Binding-site contacts:
Ligand atom N9 contacts residue ARG195 of chain 2.B at 3.9 Å.
Ligand atom C6 contacts residue PHE220 of chain 2.B at 3.1 Å (hydrophobic).
Ligand atom C2 contacts residue ALA70 of chain 2.B at 4.4 Å (hydrophobic).
Ligand atom N2 contacts residue PHE73 of chain 2.B at 4.1 Å.
Ligand atom C8 contacts residue TYR72 of chain 2.B at 3.7 Å (hydrophobic).
Ligand atom N9 contacts residue TYR72 of chain 2.B at 3.5 Å.
Ligand atom C4 contacts residue ASP274 of chain 2.B at 3.8 Å.
Ligand atom N1 contacts residue PHE220 of chain 2.B at 3.3 Å.
Ligand atom C5 contacts residue PHE220 of chain 2.B at 3.4 Å (hydrophobic).
Ligand atom C4 contacts residue TYR72 of chain 2.B at 3.5 Å (hydrophobic).
Ligand atom C8 contacts residue THR191 of chain 2.B at 3.3 Å.
Ligand atom C5 contacts residue PHE73 of chain 2.B at 4.4 Å (hydrophobic).
Ligand atom N7 contacts residue TYR72 of chain 2.B at 3.8 Å.
Ligand atom C6 contacts residue PHE73 of chain 2.B at 3.5 Å (hydrophobic).
Ligand atom N9 contacts residue PHE220 of chain 2.B at 3.7 Å.
Ligand atom O6 contacts residue PHE73 of chain 2.B at 3.4 Å.
Ligand atom O6 contacts residue THR191 of chain 2.B at 4.3 Å.
Ligand atom C8 contacts residue ARG195 of chain 2.B at 3.3 Å.
Ligand atom C8 contacts residue ASP274 of chain 2.B at 3.8 Å.
Ligand atom C2 contacts residue TYR72 of chain 2.B at 4.1 Å (hydrophobic).
Ligand atom N3 contacts residue ASP274 of chain 2.B at 4.1 Å.
Ligand atom N7 contacts residue PHE220 of chain 2.B at 3.3 Å.
Ligand atom C2 contacts residue PHE220 of chain 2.B at 3.4 Å (hydrophobic).
Ligand atom O6 contacts residue PHE220 of chain 2.B at 3.3 Å.
Ligand atom O6 contacts residue SER123 of chain 2.B at 3.3 Å (h-bond).
Ligand atom N1 contacts residue PHE73 of chain 2.B at 3.4 Å.
Ligand atom N7 contacts residue THR191 of chain 2.B at 2.7 Å (h-bond).
Ligand atom C6 contacts residue TYR72 of chain 2.B at 4.4 Å (hydrophobic).
Ligand atom C2 contacts residue PHE73 of chain 2.B at 4.0 Å (hydrophobic).
Ligand atom N2 contacts residue PHE220 of chain 2.B at 3.5 Å.
Ligand atom C5 contacts residue TYR72 of chain 2.B at 3.8 Å (hydrophobic).
Ligand atom N2 contacts residue ALA70 of chain 2.B at 3.4 Å.
Ligand atom N3 contacts residue TYR72 of chain 2.B at 3.4 Å.
Ligand atom N3 contacts residue PHE220 of chain 2.B at 3.6 Å.
Ligand atom C4 contacts residue PHE220 of chain 2.B at 3.6 Å (hydrophobic).
Ligand atom C6 contacts residue SER123 of chain 2.B at 4.4 Å.
Ligand atom N9 contacts residue ASP274 of chain 2.B at 2.8 Å (salt-bridge).
Ligand atom N7 contacts residue ARG195 of chain 2.B at 4.3 Å.
Ligand atom C8 contacts residue PHE220 of chain 2.B at 3.7 Å (hydrophobic).
Ligand atom C5 contacts residue THR191 of chain 2.B at 3.8 Å.

Sequence of chain 2.B:
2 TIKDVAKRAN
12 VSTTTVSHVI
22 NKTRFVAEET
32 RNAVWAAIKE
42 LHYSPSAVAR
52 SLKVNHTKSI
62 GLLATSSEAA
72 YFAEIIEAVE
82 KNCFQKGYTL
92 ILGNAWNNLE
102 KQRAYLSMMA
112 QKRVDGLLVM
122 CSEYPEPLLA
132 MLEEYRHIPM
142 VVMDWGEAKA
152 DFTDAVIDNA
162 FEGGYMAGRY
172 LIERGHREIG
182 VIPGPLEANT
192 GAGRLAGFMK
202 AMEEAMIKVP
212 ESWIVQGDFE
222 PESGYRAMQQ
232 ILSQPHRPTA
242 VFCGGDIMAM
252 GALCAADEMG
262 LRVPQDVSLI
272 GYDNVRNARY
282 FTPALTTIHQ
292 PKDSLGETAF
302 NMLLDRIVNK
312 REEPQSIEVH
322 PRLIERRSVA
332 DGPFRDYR

The protein below binds the small molecule below.
Small molecule (SMILES): Nc1nc2[nH]cnc2c(=O)[nH]1